Binding-site contacts:
Ligand atom C2 contacts residue ASN21 of chain 55.E at 2.5 Å.
Ligand atom C6 contacts residue ASN21 of chain 55.E at 3.3 Å.
Ligand atom N2 contacts residue ASN21 of chain 55.E at 3.3 Å (h-bond).
Ligand atom O5 contacts residue ASN21 of chain 55.E at 2.5 Å (h-bond).
Ligand atom C1 contacts residue ASN21 of chain 55.E at 1.4 Å.
Ligand atom C3 contacts residue ASN21 of chain 55.E at 3.7 Å.
Ligand atom C4 contacts residue ASN21 of chain 55.E at 3.8 Å.
Ligand atom O6 contacts residue ASN21 of chain 55.E at 4.3 Å.
Ligand atom C7 contacts residue ASN21 of chain 55.E at 4.0 Å.
Ligand atom O7 contacts residue ASN21 of chain 55.E at 4.0 Å.
Ligand atom C5 contacts residue ASN21 of chain 55.E at 3.3 Å.

The protein below binds the small molecule below.
Small molecule (SMILES): CC(=O)N[C@@H]1[C@@H](O)[C@H](O)[C@@H](CO)O[C@H]1O

Sequence of chain 55.E:
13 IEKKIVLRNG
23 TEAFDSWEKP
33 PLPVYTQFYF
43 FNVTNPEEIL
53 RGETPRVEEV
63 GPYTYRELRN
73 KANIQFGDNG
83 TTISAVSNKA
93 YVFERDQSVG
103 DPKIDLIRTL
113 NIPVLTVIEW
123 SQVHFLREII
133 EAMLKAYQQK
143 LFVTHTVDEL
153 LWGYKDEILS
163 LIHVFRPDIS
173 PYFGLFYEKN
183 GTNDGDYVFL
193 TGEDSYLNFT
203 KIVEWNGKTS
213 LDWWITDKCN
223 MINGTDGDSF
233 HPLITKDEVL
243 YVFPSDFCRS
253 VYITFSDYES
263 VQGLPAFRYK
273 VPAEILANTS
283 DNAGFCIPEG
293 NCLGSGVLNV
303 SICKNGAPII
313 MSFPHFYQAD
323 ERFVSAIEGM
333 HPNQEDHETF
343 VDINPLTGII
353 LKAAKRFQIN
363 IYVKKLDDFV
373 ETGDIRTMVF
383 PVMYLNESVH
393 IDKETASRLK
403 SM